A small-molecule ligand and the protein it binds are described below.
Small molecule (SMILES): C=C1CSC(C(C=O)NC(=O)/C(=N\OC)c2csc(N)n2)N=C1C(=O)O

Binding-site contacts:
Ligand atom O1 contacts residue ASN343 of chain 1.A at 3.7 Å.
Ligand atom C7 contacts residue ALA315 of chain 1.A at 4.0 Å (hydrophobic).
Ligand atom N5 contacts residue THR316 of chain 1.A at 3.7 Å.
Ligand atom C7 contacts residue SER61 of chain 1.A at 2.5 Å.
Ligand atom S2 contacts residue VAL208 of chain 1.A at 3.4 Å.
Ligand atom S1 contacts residue LEU116 of chain 1.A at 3.8 Å.
Ligand atom C12 contacts residue THR316 of chain 1.A at 4.0 Å.
Ligand atom O5 contacts residue ALA315 of chain 1.A at 3.8 Å.
Ligand atom C9 contacts residue ALA315 of chain 1.A at 3.5 Å (hydrophobic).
Ligand atom C12 contacts residue ALA315 of chain 1.A at 4.0 Å (hydrophobic).
Ligand atom C13 contacts residue TYR218 of chain 1.A at 3.6 Å (hydrophobic).
Ligand atom S1 contacts residue GLN117 of chain 1.A at 4.1 Å.
Ligand atom N3 contacts residue ALA315 of chain 1.A at 3.5 Å (h-bond).
Ligand atom C10 contacts residue GLN117 of chain 1.A at 3.9 Å.
Ligand atom S2 contacts residue TYR218 of chain 1.A at 3.4 Å.
Ligand atom C1 contacts residue GLN117 of chain 1.A at 4.0 Å.
Ligand atom C14 contacts residue GLY317 of chain 1.A at 3.7 Å.
Ligand atom C8 contacts residue SER61 of chain 1.A at 1.4 Å.
Ligand atom O3 contacts residue GLY60 of chain 1.A at 3.9 Å.
Ligand atom N4 contacts residue GLY317 of chain 1.A at 3.4 Å (h-bond).
Ligand atom N5 contacts residue GLY317 of chain 1.A at 3.5 Å (h-bond).
Ligand atom N1 contacts residue SER61 of chain 1.A at 4.1 Å.
Ligand atom O3 contacts residue SER61 of chain 1.A at 2.2 Å (h-bond).
Ligand atom C10 contacts residue ALA315 of chain 1.A at 3.4 Å (hydrophobic).
Ligand atom O4 contacts residue TYR218 of chain 1.A at 3.8 Å.
Ligand atom O2 contacts residue ASN286 of chain 1.A at 3.3 Å (h-bond).
Ligand atom N3 contacts residue THR316 of chain 1.A at 3.9 Å.
Ligand atom O4 contacts residue GLN117 of chain 1.A at 3.8 Å.
Ligand atom C6 contacts residue TYR147 of chain 1.A at 4.0 Å (hydrophobic).
Ligand atom C3 contacts residue LEU290 of chain 1.A at 3.8 Å (hydrophobic).
Ligand atom C8 contacts residue TYR147 of chain 1.A at 4.0 Å (hydrophobic).
Ligand atom O3 contacts residue GLY314 of chain 1.A at 3.5 Å.
Ligand atom C1 contacts residue LEU116 of chain 1.A at 4.1 Å (hydrophobic).
Ligand atom C11 contacts residue ASN340 of chain 1.A at 3.8 Å.
Ligand atom N2 contacts residue ALA315 of chain 1.A at 3.1 Å (h-bond).
Ligand atom C8 contacts residue ALA315 of chain 1.A at 3.7 Å (hydrophobic).
Ligand atom O3 contacts residue ALA315 of chain 1.A at 2.7 Å (h-bond).
Ligand atom C6 contacts residue SER61 of chain 1.A at 3.5 Å.
Ligand atom C9 contacts residue GLN117 of chain 1.A at 4.0 Å.
Ligand atom N2 contacts residue SER61 of chain 1.A at 3.7 Å.

Sequence of chain 1.A:
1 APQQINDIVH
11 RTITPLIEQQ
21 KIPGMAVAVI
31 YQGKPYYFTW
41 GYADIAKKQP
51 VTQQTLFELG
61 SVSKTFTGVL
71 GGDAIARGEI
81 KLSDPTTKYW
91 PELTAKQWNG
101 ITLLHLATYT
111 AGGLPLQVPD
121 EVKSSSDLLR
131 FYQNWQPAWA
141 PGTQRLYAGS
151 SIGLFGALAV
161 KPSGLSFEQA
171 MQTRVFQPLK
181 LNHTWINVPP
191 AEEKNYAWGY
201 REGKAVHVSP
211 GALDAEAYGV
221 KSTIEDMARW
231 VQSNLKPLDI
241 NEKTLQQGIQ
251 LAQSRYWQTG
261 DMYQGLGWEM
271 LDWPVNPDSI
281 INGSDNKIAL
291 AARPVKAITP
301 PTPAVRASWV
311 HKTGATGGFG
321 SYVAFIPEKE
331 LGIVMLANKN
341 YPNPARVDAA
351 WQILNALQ